Binding-site contacts:
Ligand atom C3 contacts residue ASN100 of chain 1.F at 3.9 Å.
Ligand atom O7 contacts residue UNK25 of chain 1.A at 3.2 Å (h-bond).
Ligand atom C8 contacts residue UNK25 of chain 1.A at 4.4 Å.
Ligand atom C2 contacts residue ASN100 of chain 1.F at 2.6 Å.
Ligand atom O7 contacts residue ASN100 of chain 1.F at 4.3 Å.
Ligand atom N2 contacts residue ASN100 of chain 1.F at 2.9 Å (h-bond).
Ligand atom C5 contacts residue ASN100 of chain 1.F at 3.8 Å.
Ligand atom C1 contacts residue ASN100 of chain 1.F at 1.5 Å.
Ligand atom N2 contacts residue SER102 of chain 1.F at 4.4 Å.
Ligand atom O3 contacts residue UNK25 of chain 1.A at 3.7 Å.
Ligand atom C7 contacts residue ASN100 of chain 1.F at 4.0 Å.
Ligand atom O5 contacts residue ASN100 of chain 1.F at 2.5 Å (h-bond).
Ligand atom C7 contacts residue UNK25 of chain 1.A at 4.1 Å.
Ligand atom O7 contacts residue SER102 of chain 1.F at 3.2 Å.
Ligand atom C7 contacts residue SER102 of chain 1.F at 3.7 Å.
Ligand atom C8 contacts residue SER102 of chain 1.F at 4.3 Å.
Ligand atom C4 contacts residue ASN100 of chain 1.F at 4.4 Å.

Sequence of chain 1.A:
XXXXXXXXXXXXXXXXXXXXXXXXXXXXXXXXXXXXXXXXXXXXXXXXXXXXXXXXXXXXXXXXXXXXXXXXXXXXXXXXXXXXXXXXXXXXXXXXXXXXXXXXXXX

The protein below binds the small molecule below.
Small molecule (SMILES): CC(=O)N[C@@H]1[C@@H](O)[C@H](O)[C@@H](CO)O[C@H]1O

Sequence of chain 1.F:
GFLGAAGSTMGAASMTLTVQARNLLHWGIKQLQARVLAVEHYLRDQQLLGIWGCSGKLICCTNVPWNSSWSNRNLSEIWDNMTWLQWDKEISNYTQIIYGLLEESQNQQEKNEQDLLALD